Binding-site contacts:
Ligand atom C4 contacts residue THR59 of chain 1.E at 4.5 Å.
Ligand atom C1 contacts residue ASN35 of chain 1.E at 4.1 Å.
Ligand atom C3 contacts residue ASN35 of chain 1.E at 3.9 Å.
Ligand atom C2 contacts residue THR37 of chain 1.E at 4.5 Å.
Ligand atom O3 contacts residue TRP56 of chain 1.E at 3.6 Å (h-bond).
Ligand atom C3 contacts residue THR37 of chain 1.E at 4.1 Å.
Ligand atom C4 contacts residue ASN35 of chain 1.E at 4.2 Å.
Ligand atom C2 contacts residue ASN35 of chain 1.E at 3.3 Å.
Ligand atom O5 contacts residue THR59 of chain 1.E at 4.2 Å.
Ligand atom C1 contacts residue ASN35 of chain 1.E at 1.4 Å.
Ligand atom O2 contacts residue THR37 of chain 1.E at 4.0 Å.
Ligand atom C7 contacts residue ASN35 of chain 1.E at 3.8 Å.
Ligand atom C2 contacts residue ASN35 of chain 1.E at 2.6 Å.
Ligand atom O4 contacts residue TRP56 of chain 1.E at 4.4 Å.
Ligand atom C3 contacts residue ASN35 of chain 1.E at 3.8 Å.
Ligand atom O4 contacts residue ASN35 of chain 1.E at 3.3 Å (h-bond).
Ligand atom C4 contacts residue ARG36 of chain 1.E at 4.3 Å.
Ligand atom C5 contacts residue THR59 of chain 1.E at 3.4 Å.
Ligand atom O2 contacts residue SER58 of chain 1.E at 4.4 Å.
Ligand atom O2 contacts residue ASN35 of chain 1.E at 4.1 Å.
Ligand atom C5 contacts residue ASN35 of chain 1.E at 3.5 Å.
Ligand atom C3 contacts residue TRP56 of chain 1.E at 3.2 Å (hydrophobic).
Ligand atom O7 contacts residue ASN35 of chain 1.E at 4.1 Å.
Ligand atom O6 contacts residue SER58 of chain 1.E at 4.5 Å.
Ligand atom O5 contacts residue TRP56 of chain 1.E at 4.5 Å.
Ligand atom N2 contacts residue ASN35 of chain 1.E at 3.1 Å (h-bond).
Ligand atom C5 contacts residue SER58 of chain 1.E at 4.0 Å.
Ligand atom O4 contacts residue ARG36 of chain 1.E at 3.2 Å.
Ligand atom O5 contacts residue SER58 of chain 1.E at 3.4 Å (h-bond).
Ligand atom C4 contacts residue ASN35 of chain 1.E at 4.1 Å.
Ligand atom C5 contacts residue TRP56 of chain 1.E at 3.9 Å (hydrophobic).
Ligand atom C3 contacts residue ARG36 of chain 1.E at 4.3 Å.
Ligand atom C6 contacts residue THR59 of chain 1.E at 3.4 Å.
Ligand atom O5 contacts residue ASN35 of chain 1.E at 2.5 Å (h-bond).
Ligand atom O3 contacts residue THR37 of chain 1.E at 2.7 Å (h-bond).
Ligand atom O3 contacts residue ASN35 of chain 1.E at 3.4 Å (h-bond).
Ligand atom C4 contacts residue TRP56 of chain 1.E at 3.5 Å (hydrophobic).
Ligand atom C3 contacts residue SER58 of chain 1.E at 4.3 Å.
Ligand atom C1 contacts residue SER58 of chain 1.E at 4.3 Å.
Ligand atom O3 contacts residue ARG36 of chain 1.E at 3.2 Å.

Sequence of chain 1.E:
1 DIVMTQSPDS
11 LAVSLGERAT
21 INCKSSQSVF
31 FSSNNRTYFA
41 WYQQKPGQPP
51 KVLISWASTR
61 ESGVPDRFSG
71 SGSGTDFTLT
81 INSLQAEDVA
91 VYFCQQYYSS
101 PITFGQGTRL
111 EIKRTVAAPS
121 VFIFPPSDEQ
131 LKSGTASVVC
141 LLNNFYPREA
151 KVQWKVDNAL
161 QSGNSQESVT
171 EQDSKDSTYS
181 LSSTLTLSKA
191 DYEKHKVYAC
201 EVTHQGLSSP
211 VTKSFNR

A small-molecule ligand and the protein it binds are described below.
Small molecule (SMILES): CC(=O)N[C@H]1CO[C@H](CO[C@@H]2O[C@@H](C)[C@@H](O)[C@@H](O)[C@@H]2O)[C@@H](O)[C@@H]1O